A small-molecule ligand and the protein it binds are described below.
Small molecule (SMILES): COc1cc(-c2nn(C(C)C)c3ncnc(N)c23)ccc1NC(=O)OC(C)(C)C

Sequence of chain 1.A:
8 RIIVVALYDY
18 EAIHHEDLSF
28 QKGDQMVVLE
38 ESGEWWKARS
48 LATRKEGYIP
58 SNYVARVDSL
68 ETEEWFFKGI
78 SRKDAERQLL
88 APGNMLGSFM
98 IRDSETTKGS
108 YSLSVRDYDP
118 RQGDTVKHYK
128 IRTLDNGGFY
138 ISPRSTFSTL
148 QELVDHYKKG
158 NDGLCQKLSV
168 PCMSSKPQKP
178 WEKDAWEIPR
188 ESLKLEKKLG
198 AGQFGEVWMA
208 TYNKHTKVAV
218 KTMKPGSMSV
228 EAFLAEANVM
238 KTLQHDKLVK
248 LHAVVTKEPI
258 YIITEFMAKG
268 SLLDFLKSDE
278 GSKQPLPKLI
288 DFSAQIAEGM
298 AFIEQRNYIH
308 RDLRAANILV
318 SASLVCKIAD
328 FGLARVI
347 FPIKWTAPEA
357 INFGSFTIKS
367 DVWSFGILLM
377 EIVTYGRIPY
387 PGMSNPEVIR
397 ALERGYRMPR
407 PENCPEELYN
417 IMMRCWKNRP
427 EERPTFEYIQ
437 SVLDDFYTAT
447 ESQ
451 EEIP

Binding-site contacts:
Ligand atom C18 contacts residue THR261 of chain 1.A at 3.2 Å.
Ligand atom C17 contacts residue PHE328 of chain 1.A at 3.6 Å (hydrophobic).
Ligand atom C3 contacts residue THR261 of chain 1.A at 3.8 Å.
Ligand atom C4 contacts residue PHE263 of chain 1.A at 3.7 Å (hydrophobic).
Ligand atom C2 contacts residue ASP327 of chain 1.A at 3.3 Å.
Ligand atom C18 contacts residue VAL217 of chain 1.A at 3.7 Å (hydrophobic).
Ligand atom N26 contacts residue ASP327 of chain 1.A at 3.5 Å (salt-bridge).
Ligand atom C14 contacts residue LEU196 of chain 1.A at 3.7 Å (hydrophobic).
Ligand atom N22 contacts residue PHE263 of chain 1.A at 3.7 Å.
Ligand atom N21 contacts residue MET264 of chain 1.A at 3.6 Å.
Ligand atom N22 contacts residue ALA216 of chain 1.A at 3.8 Å.
Ligand atom C18 contacts residue ILE259 of chain 1.A at 3.3 Å (hydrophobic).
Ligand atom O27 contacts residue ASP327 of chain 1.A at 2.6 Å (salt-bridge).
Ligand atom C5 contacts residue LEU316 of chain 1.A at 3.9 Å (hydrophobic).
Ligand atom N25 contacts residue THR261 of chain 1.A at 3.0 Å (h-bond).
Ligand atom C13 contacts residue SER268 of chain 1.A at 3.6 Å.
Ligand atom C14 contacts residue VAL204 of chain 1.A at 3.8 Å (hydrophobic).
Ligand atom N22 contacts residue GLU262 of chain 1.A at 3.9 Å.
Ligand atom C8 contacts residue THR261 of chain 1.A at 3.7 Å.
Ligand atom C12 contacts residue ASP327 of chain 1.A at 3.2 Å.
Ligand atom C9 contacts residue VAL204 of chain 1.A at 3.8 Å (hydrophobic).
Ligand atom O28 contacts residue LYS218 of chain 1.A at 3.6 Å.
Ligand atom C17 contacts residue ASP327 of chain 1.A at 3.7 Å.
Ligand atom C1 contacts residue LEU316 of chain 1.A at 3.8 Å (hydrophobic).
Ligand atom N25 contacts residue LEU316 of chain 1.A at 3.7 Å.
Ligand atom O28 contacts residue THR261 of chain 1.A at 3.3 Å.
Ligand atom C7 contacts residue ASP327 of chain 1.A at 3.7 Å.
Ligand atom C18 contacts residue LYS218 of chain 1.A at 3.4 Å.
Ligand atom C18 contacts residue ALA216 of chain 1.A at 3.1 Å (hydrophobic).
Ligand atom O27 contacts residue ALA326 of chain 1.A at 3.6 Å.
Ligand atom C11 contacts residue LEU316 of chain 1.A at 3.8 Å (hydrophobic).
Ligand atom N22 contacts residue MET264 of chain 1.A at 2.9 Å (h-bond).
Ligand atom C2 contacts residue ALA326 of chain 1.A at 3.7 Å (hydrophobic).
Ligand atom N23 contacts residue VAL204 of chain 1.A at 3.6 Å.
Ligand atom N25 contacts residue ALA216 of chain 1.A at 3.3 Å.
Ligand atom C11 contacts residue ALA216 of chain 1.A at 3.5 Å (hydrophobic).
Ligand atom C16 contacts residue MET237 of chain 1.A at 3.8 Å (hydrophobic).
Ligand atom C4 contacts residue MET264 of chain 1.A at 3.0 Å (hydrophobic).
Ligand atom N26 contacts residue LYS218 of chain 1.A at 3.7 Å.
Ligand atom N25 contacts residue GLU262 of chain 1.A at 3.2 Å (salt-bridge).